Binding-site contacts:
Ligand atom C15 contacts residue THR229 of chain 1.E at 4.2 Å.
Ligand atom C9 contacts residue ILE276 of chain 1.E at 3.6 Å (hydrophobic).
Ligand atom C7 contacts residue ILE276 of chain 1.E at 4.2 Å (hydrophobic).
Ligand atom N2 contacts residue ASP277 of chain 1.E at 3.3 Å (salt-bridge).
Ligand atom N1 contacts residue ASP277 of chain 1.E at 3.9 Å.
Ligand atom C18 contacts residue TYR282 of chain 1.E at 4.0 Å (hydrophobic).
Ligand atom C5 contacts residue ILE119 of chain 1.D at 3.7 Å (hydrophobic).
Ligand atom C1 contacts residue TRP138 of chain 1.D at 3.7 Å (hydrophobic).
Ligand atom C3 contacts residue TYR139 of chain 1.D at 3.5 Å (hydrophobic).
Ligand atom C4 contacts residue ILE119 of chain 1.D at 3.8 Å (hydrophobic).
Ligand atom C16 contacts residue SER230 of chain 1.E at 4.1 Å.
Ligand atom N1 contacts residue ARG140 of chain 1.D at 3.3 Å (salt-bridge).
Ligand atom C14 contacts residue TYR282 of chain 1.E at 3.9 Å (hydrophobic).
Ligand atom C16 contacts residue TRP231 of chain 1.E at 3.5 Å (hydrophobic).
Ligand atom C12 contacts residue PHE274 of chain 1.E at 4.1 Å (hydrophobic).
Ligand atom C15 contacts residue SER230 of chain 1.E at 3.3 Å.
Ligand atom C4 contacts residue TYR139 of chain 1.D at 3.9 Å (hydrophobic).
Ligand atom C2 contacts residue TYR201 of chain 1.D at 4.3 Å (hydrophobic).
Ligand atom C1 contacts residue TYR201 of chain 1.D at 4.1 Å (hydrophobic).
Ligand atom C15 contacts residue TYR282 of chain 1.E at 3.6 Å (hydrophobic).
Ligand atom C17 contacts residue TRP231 of chain 1.E at 4.2 Å (hydrophobic).
Ligand atom C4 contacts residue ARG140 of chain 1.D at 4.0 Å.
Ligand atom N3 contacts residue TYR201 of chain 1.D at 4.2 Å.
Ligand atom C5 contacts residue ASP117 of chain 1.D at 3.7 Å.
Ligand atom N4 contacts residue SER230 of chain 1.E at 3.7 Å.
Ligand atom N4 contacts residue TRP231 of chain 1.E at 3.0 Å (h-bond).
Ligand atom C6 contacts residue ARG140 of chain 1.D at 3.6 Å.
Ligand atom O1 contacts residue TRP138 of chain 1.D at 3.1 Å.
Ligand atom C12 contacts residue TRP138 of chain 1.D at 3.8 Å (hydrophobic).
Ligand atom C13 contacts residue PHE274 of chain 1.E at 3.9 Å (hydrophobic).
Ligand atom C10 contacts residue TYR201 of chain 1.D at 4.0 Å (hydrophobic).
Ligand atom C15 contacts residue TRP231 of chain 1.E at 4.0 Å (hydrophobic).
Ligand atom C5 contacts residue ARG140 of chain 1.D at 3.8 Å.
Ligand atom C17 contacts residue ASN176 of chain 1.E at 4.2 Å.
Ligand atom C9 contacts residue TYR282 of chain 1.E at 4.2 Å (hydrophobic).
Ligand atom C18 contacts residue TRP231 of chain 1.E at 3.5 Å (hydrophobic).
Ligand atom N2 contacts residue ARG140 of chain 1.D at 4.0 Å.
Ligand atom C10 contacts residue TYR282 of chain 1.E at 3.7 Å (hydrophobic).
Ligand atom C14 contacts residue PHE274 of chain 1.E at 3.9 Å (hydrophobic).
Ligand atom C3 contacts residue TRP138 of chain 1.D at 3.9 Å (hydrophobic).

Sequence of chain 1.D:
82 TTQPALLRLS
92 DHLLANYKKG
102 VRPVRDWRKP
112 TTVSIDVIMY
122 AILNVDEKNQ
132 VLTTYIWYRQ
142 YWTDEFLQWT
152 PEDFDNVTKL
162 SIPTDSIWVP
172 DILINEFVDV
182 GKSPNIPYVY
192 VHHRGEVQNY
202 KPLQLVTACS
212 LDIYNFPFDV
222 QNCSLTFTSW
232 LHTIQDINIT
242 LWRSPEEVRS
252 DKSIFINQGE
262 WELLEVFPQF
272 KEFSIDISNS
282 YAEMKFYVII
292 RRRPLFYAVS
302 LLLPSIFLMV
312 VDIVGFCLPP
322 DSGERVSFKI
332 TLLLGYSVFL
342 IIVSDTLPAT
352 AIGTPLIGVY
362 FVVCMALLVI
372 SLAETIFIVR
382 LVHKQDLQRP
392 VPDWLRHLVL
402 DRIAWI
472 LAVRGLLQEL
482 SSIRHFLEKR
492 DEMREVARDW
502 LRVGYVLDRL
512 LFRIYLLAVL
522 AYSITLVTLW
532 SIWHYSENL

The small molecule below binds the protein below.
Small molecule (SMILES): O=C1c2cccc3[nH]nc(c23)CCN1[C@H]1CC2CCN(CC2)C1

Sequence of chain 1.E:
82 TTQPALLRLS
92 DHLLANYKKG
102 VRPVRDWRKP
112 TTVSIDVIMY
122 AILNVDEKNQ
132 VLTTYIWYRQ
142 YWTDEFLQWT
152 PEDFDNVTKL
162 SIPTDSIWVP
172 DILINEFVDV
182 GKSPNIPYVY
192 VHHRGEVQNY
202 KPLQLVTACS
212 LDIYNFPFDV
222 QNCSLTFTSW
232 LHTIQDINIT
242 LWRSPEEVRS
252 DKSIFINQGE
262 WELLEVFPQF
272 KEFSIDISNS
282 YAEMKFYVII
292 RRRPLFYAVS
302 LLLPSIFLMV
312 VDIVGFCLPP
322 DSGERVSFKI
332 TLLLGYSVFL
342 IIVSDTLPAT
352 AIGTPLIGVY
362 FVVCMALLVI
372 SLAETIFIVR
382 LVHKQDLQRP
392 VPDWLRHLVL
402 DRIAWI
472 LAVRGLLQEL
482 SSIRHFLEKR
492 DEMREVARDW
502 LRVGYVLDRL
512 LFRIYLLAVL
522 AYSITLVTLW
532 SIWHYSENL